This small molecule binds to this protein.
Small molecule (SMILES): Nc1ncnc2c1ncn2[C@@H]1O[C@H](CO[P](=O)(O)O[P](=O)(O)NP(=O)(O)O)[C@@H](O)[C@H]1O

Binding-site contacts:
Ligand atom O2G contacts residue ASP154 of chain 1.A at 2.7 Å (salt-bridge).
Ligand atom O1B contacts residue ASP154 of chain 1.A at 3.7 Å.
Ligand atom N6 contacts residue GLN90 of chain 1.A at 3.1 Å (h-bond).
Ligand atom N3 contacts residue TRP91 of chain 1.A at 3.7 Å.
Ligand atom C2 contacts residue TRP91 of chain 1.A at 3.4 Å (hydrophobic).
Ligand atom O5' contacts residue VAL31 of chain 1.A at 3.6 Å.
Ligand atom O3A contacts residue GLY26 of chain 1.A at 3.0 Å.
Ligand atom O4' contacts residue VAL31 of chain 1.A at 3.7 Å.
Ligand atom O2A contacts residue GLY29 of chain 1.A at 3.5 Å (h-bond).
Ligand atom C5 contacts residue PHE143 of chain 1.A at 3.8 Å (hydrophobic).
Ligand atom O3G contacts residue SER27 of chain 1.A at 2.8 Å (h-bond).
Ligand atom N1 contacts residue CYS92 of chain 1.A at 3.3 Å (h-bond).
Ligand atom N1 contacts residue TRP91 of chain 1.A at 3.5 Å.
Ligand atom O2B contacts residue ASN140 of chain 1.A at 3.6 Å.
Ligand atom N6 contacts residue ALA41 of chain 1.A at 3.2 Å.
Ligand atom O1A contacts residue MG1 of chain 1.D at 2.6 Å.
Ligand atom O1B contacts residue MG1 of chain 1.D at 2.1 Å.
Ligand atom O1G contacts residue SER27 of chain 1.A at 2.9 Å (h-bond).
Ligand atom O2G contacts residue MG1 of chain 1.D at 2.9 Å.
Ligand atom O2A contacts residue GLY26 of chain 1.A at 3.2 Å (h-bond).
Ligand atom O4' contacts residue ILE23 of chain 1.A at 3.3 Å.
Ligand atom C6 contacts residue ALA41 of chain 1.A at 3.5 Å (hydrophobic).
Ligand atom O1B contacts residue ASN141 of chain 1.A at 3.0 Å (h-bond).
Ligand atom O3G contacts residue ASN141 of chain 1.A at 3.7 Å.
Ligand atom O2A contacts residue LYS43 of chain 1.A at 3.5 Å.
Ligand atom C4 contacts residue PHE143 of chain 1.A at 3.6 Å (hydrophobic).
Ligand atom O3G contacts residue LYS138 of chain 1.A at 3.0 Å (salt-bridge).
Ligand atom C5' contacts residue GLY24 of chain 1.A at 3.4 Å.
Ligand atom O3' contacts residue GLU106 of chain 1.B at 3.5 Å (salt-bridge).
Ligand atom PG contacts residue SER27 of chain 1.A at 3.5 Å.
Ligand atom O1A contacts residue ASP154 of chain 1.A at 2.8 Å (salt-bridge).
Ligand atom O1G contacts residue GLY26 of chain 1.A at 3.6 Å.
Ligand atom O2G contacts residue ASN141 of chain 1.A at 2.4 Å (h-bond).
Ligand atom C2 contacts residue CYS92 of chain 1.A at 3.7 Å (hydrophobic).
Ligand atom C8 contacts residue VAL31 of chain 1.A at 3.7 Å (hydrophobic).
Ligand atom O1A contacts residue LYS43 of chain 1.A at 3.2 Å (salt-bridge).
Ligand atom O2' contacts residue PHE143 of chain 1.A at 3.5 Å.
Ligand atom O2A contacts residue VAL31 of chain 1.A at 3.4 Å.
Ligand atom PB contacts residue MG1 of chain 1.D at 3.6 Å.
Ligand atom N3B contacts residue LYS138 of chain 1.A at 3.7 Å.

Sequence of chain 1.A:
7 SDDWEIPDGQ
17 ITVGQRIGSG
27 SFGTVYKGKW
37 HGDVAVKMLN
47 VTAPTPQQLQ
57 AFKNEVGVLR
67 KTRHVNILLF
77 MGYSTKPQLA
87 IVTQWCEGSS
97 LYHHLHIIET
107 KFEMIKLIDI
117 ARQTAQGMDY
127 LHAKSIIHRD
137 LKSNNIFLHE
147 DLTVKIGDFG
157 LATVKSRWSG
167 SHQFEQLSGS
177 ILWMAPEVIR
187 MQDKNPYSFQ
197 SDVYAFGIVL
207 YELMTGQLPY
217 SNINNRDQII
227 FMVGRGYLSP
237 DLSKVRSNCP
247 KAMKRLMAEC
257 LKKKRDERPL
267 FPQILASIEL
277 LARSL

Sequence of chain 1.B:
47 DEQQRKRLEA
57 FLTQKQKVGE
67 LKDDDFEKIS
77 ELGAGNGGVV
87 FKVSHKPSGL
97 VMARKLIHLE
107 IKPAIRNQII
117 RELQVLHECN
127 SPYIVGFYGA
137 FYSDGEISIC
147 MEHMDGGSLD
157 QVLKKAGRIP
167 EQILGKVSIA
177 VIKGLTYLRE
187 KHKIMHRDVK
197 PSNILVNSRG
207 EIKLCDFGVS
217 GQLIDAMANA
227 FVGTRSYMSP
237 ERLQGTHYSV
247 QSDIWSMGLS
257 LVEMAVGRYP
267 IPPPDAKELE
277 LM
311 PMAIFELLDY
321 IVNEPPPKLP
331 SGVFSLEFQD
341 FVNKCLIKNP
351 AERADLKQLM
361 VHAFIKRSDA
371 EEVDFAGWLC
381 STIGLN